A small-molecule ligand and the protein it binds are described below.
Small molecule (SMILES): CC(=O)N[C@@H]1[C@@H](O)[C@H](O)[C@@H](CO)O[C@H]1O

Binding-site contacts:
Ligand atom C3 contacts residue ASN613 of chain 1.A at 3.8 Å.
Ligand atom C7 contacts residue ASN613 of chain 1.A at 3.1 Å.
Ligand atom C8 contacts residue ASN613 of chain 1.A at 4.3 Å.
Ligand atom O5 contacts residue THR615 of chain 1.A at 4.4 Å.
Ligand atom C1 contacts residue ASN613 of chain 1.A at 1.4 Å.
Ligand atom C8 contacts residue GLN641 of chain 1.A at 4.5 Å.
Ligand atom O5 contacts residue ASN613 of chain 1.A at 2.3 Å (h-bond).
Ligand atom C5 contacts residue ASN613 of chain 1.A at 3.6 Å.
Ligand atom N2 contacts residue ASN613 of chain 1.A at 2.9 Å (h-bond).
Ligand atom O6 contacts residue ASN613 of chain 1.A at 4.4 Å.
Ligand atom C4 contacts residue ASN613 of chain 1.A at 4.2 Å.
Ligand atom C2 contacts residue ASN613 of chain 1.A at 2.5 Å.
Ligand atom O7 contacts residue ASN613 of chain 1.A at 2.9 Å (h-bond).

Sequence of chain 1.A:
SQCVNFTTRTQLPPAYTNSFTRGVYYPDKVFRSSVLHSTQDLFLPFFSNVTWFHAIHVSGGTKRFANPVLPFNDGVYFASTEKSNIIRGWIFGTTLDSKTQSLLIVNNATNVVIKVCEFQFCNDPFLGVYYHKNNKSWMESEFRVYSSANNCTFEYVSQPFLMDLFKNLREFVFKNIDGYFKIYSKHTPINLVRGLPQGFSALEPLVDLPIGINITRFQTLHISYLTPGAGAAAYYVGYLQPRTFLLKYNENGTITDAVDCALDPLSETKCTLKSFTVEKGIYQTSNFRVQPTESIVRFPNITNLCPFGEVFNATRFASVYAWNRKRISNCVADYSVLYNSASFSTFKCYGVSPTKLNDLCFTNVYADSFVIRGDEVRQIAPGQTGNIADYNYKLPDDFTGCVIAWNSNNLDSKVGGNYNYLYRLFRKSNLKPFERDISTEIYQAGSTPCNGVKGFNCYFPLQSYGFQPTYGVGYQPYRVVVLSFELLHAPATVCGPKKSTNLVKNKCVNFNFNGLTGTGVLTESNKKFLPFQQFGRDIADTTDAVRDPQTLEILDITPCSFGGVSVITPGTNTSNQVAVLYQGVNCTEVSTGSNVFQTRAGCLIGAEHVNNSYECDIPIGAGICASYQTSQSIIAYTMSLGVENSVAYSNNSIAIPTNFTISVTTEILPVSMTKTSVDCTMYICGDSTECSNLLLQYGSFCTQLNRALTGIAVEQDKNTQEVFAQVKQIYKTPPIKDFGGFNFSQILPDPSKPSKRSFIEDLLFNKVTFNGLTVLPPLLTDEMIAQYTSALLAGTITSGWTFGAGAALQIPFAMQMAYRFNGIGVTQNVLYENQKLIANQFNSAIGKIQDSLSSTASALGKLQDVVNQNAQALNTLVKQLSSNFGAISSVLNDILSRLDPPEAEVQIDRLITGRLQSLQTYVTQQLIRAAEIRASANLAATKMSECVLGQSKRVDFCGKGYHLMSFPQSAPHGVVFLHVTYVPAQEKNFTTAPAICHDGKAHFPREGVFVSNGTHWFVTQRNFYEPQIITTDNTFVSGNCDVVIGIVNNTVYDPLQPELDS